A small-molecule ligand and the protein it binds are described below.
Small molecule (SMILES): CC(=O)N[C@H]1[C@H](O[C@H]2[C@H](O)[C@@H](NC(C)=O)CO[C@@H]2CO[C@@H]2O[C@@H](C)[C@@H](O)[C@@H](O)[C@@H]2O)O[C@H](CO)[C@@H](O)[C@@H]1O

Sequence of chain 1.A:
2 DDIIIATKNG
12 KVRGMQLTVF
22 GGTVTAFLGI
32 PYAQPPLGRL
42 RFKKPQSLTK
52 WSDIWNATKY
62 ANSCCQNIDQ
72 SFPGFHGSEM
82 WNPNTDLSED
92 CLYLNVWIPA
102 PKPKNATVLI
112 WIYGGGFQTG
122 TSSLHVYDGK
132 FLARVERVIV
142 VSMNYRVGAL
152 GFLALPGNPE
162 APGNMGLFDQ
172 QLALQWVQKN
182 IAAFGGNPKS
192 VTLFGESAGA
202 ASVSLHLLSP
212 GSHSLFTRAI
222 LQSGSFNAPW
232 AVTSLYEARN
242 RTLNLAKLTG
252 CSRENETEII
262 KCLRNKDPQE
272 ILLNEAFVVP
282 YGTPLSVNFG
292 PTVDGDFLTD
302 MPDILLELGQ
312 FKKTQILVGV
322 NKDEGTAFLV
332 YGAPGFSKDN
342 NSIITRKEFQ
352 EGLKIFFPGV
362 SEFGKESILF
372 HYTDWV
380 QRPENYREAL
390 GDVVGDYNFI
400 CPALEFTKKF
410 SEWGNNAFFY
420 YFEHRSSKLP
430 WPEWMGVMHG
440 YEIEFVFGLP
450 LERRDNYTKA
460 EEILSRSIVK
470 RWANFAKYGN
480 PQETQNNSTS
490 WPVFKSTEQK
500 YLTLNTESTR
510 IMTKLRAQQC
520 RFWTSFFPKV

Binding-site contacts:
Ligand atom O3 contacts residue VAL280 of chain 1.A at 3.9 Å.
Ligand atom C4 contacts residue LEU249 of chain 1.A at 4.3 Å (hydrophobic).
Ligand atom C3 contacts residue ASN241 of chain 1.A at 3.9 Å.
Ligand atom O4 contacts residue PHE278 of chain 1.A at 4.2 Å.
Ligand atom C7 contacts residue TYR237 of chain 1.A at 3.6 Å (hydrophobic).
Ligand atom C2 contacts residue ASN241 of chain 1.A at 2.5 Å.
Ligand atom C6 contacts residue LYS248 of chain 1.A at 3.9 Å.
Ligand atom C3 contacts residue PHE278 of chain 1.A at 3.6 Å (hydrophobic).
Ligand atom N2 contacts residue TYR237 of chain 1.A at 3.9 Å.
Ligand atom C6 contacts residue ASN245 of chain 1.A at 3.7 Å.
Ligand atom O3 contacts residue PHE278 of chain 1.A at 3.3 Å (h-bond).
Ligand atom C3 contacts residue VAL280 of chain 1.A at 4.3 Å (hydrophobic).
Ligand atom O3 contacts residue PRO281 of chain 1.A at 3.8 Å.
Ligand atom C5 contacts residue ASN241 of chain 1.A at 3.7 Å.
Ligand atom C4 contacts residue PHE278 of chain 1.A at 3.6 Å (hydrophobic).
Ligand atom O5 contacts residue ASN245 of chain 1.A at 3.0 Å (h-bond).
Ligand atom C7 contacts residue ASN241 of chain 1.A at 3.9 Å.
Ligand atom C1 contacts residue ASN245 of chain 1.A at 3.7 Å.
Ligand atom O5 contacts residue PRO281 of chain 1.A at 4.0 Å.
Ligand atom C4 contacts residue ASN241 of chain 1.A at 4.3 Å.
Ligand atom O5 contacts residue ASN245 of chain 1.A at 4.5 Å.
Ligand atom C6 contacts residue LEU249 of chain 1.A at 3.9 Å (hydrophobic).
Ligand atom O5 contacts residue ASN241 of chain 1.A at 2.4 Å (h-bond).
Ligand atom O4 contacts residue LEU249 of chain 1.A at 4.1 Å.
Ligand atom O7 contacts residue ASN241 of chain 1.A at 3.7 Å.
Ligand atom C5 contacts residue ASN245 of chain 1.A at 4.1 Å.
Ligand atom C5 contacts residue ASN245 of chain 1.A at 3.7 Å.
Ligand atom N2 contacts residue ASN241 of chain 1.A at 3.1 Å (h-bond).
Ligand atom C1 contacts residue ASN241 of chain 1.A at 1.5 Å.
Ligand atom O6 contacts residue ASN245 of chain 1.A at 3.6 Å (h-bond).
Ligand atom O7 contacts residue TYR237 of chain 1.A at 4.1 Å.
Ligand atom O2 contacts residue PRO281 of chain 1.A at 4.1 Å.
Ligand atom C6 contacts residue ASN245 of chain 1.A at 3.9 Å.
Ligand atom C8 contacts residue TYR237 of chain 1.A at 3.3 Å (hydrophobic).